Sequence of chain 2.A:
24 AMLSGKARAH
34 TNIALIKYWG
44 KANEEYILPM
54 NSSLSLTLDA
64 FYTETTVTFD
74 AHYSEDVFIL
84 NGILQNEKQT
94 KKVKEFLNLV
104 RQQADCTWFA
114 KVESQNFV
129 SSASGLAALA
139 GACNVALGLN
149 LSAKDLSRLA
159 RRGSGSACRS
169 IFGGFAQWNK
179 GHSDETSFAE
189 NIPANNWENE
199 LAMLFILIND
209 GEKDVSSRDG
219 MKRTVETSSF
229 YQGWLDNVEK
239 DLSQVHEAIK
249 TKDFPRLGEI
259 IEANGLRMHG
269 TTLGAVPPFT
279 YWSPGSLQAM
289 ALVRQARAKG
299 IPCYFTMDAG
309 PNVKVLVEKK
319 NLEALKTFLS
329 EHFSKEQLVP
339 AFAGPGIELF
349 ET

Binding-site contacts:
Ligand atom O5 contacts residue MET219 of chain 2.A at 3.4 Å.
Ligand atom O2A contacts residue SER164 of chain 2.A at 2.8 Å (h-bond).
Ligand atom O2A contacts residue GLY163 of chain 2.A at 3.7 Å.
Ligand atom O6 contacts residue SER215 of chain 2.A at 3.7 Å.
Ligand atom O3B contacts residue ARG216 of chain 2.A at 2.6 Å (salt-bridge).
Ligand atom O6 contacts residue TYR41 of chain 2.A at 3.8 Å.
Ligand atom O3B contacts residue LYS44 of chain 2.A at 2.7 Å (salt-bridge).
Ligand atom O1 contacts residue ARG167 of chain 2.A at 2.9 Å (salt-bridge).
Ligand atom O2 contacts residue ALA37 of chain 2.A at 3.1 Å.
Ligand atom O2B contacts residue SER162 of chain 2.A at 3.9 Å.
Ligand atom O1 contacts residue ALA37 of chain 2.A at 3.7 Å.
Ligand atom O1B contacts residue GLY163 of chain 2.A at 3.8 Å.
Ligand atom O2B contacts residue TYR41 of chain 2.A at 2.6 Å (h-bond).
Ligand atom O1A contacts residue LYS95 of chain 2.A at 3.6 Å (salt-bridge).
Ligand atom O1A contacts residue SER215 of chain 2.A at 2.6 Å (h-bond).
Ligand atom O1 contacts residue SER164 of chain 2.A at 3.7 Å.
Ligand atom C1 contacts residue ARG167 of chain 2.A at 3.5 Å.
Ligand atom O1B contacts residue LYS95 of chain 2.A at 2.8 Å (salt-bridge).
Ligand atom C4 contacts residue TYR41 of chain 2.A at 3.5 Å (hydrophobic).
Ligand atom PB contacts residue ARG216 of chain 2.A at 3.7 Å.
Ligand atom O6 contacts residue MET219 of chain 2.A at 3.6 Å.
Ligand atom PB contacts residue LYS44 of chain 2.A at 3.6 Å.
Ligand atom O2A contacts residue SER162 of chain 2.A at 3.0 Å (h-bond).
Ligand atom O1B contacts residue ARG216 of chain 2.A at 3.0 Å (salt-bridge).
Ligand atom PB contacts residue LYS95 of chain 2.A at 3.9 Å.
Ligand atom O2 contacts residue TYR41 of chain 2.A at 2.9 Å (h-bond).
Ligand atom O2A contacts residue TYR41 of chain 2.A at 3.6 Å.
Ligand atom C1 contacts residue ALA37 of chain 2.A at 3.4 Å (hydrophobic).
Ligand atom PA contacts residue SER215 of chain 2.A at 3.6 Å.
Ligand atom O2 contacts residue ARG167 of chain 2.A at 2.9 Å (salt-bridge).
Ligand atom C2 contacts residue ASP306 of chain 2.A at 3.8 Å.
Ligand atom O2B contacts residue LYS44 of chain 2.A at 3.4 Å (salt-bridge).
Ligand atom O5 contacts residue TYR41 of chain 2.A at 3.6 Å.
Ligand atom PB contacts residue TYR41 of chain 2.A at 3.7 Å.
Ligand atom O3A contacts residue ASP306 of chain 2.A at 3.6 Å.
Ligand atom C1 contacts residue TYR41 of chain 2.A at 3.8 Å (hydrophobic).
Ligand atom O2B contacts residue GLY163 of chain 2.A at 2.8 Å (h-bond).
Ligand atom C2 contacts residue TYR41 of chain 2.A at 3.4 Å (hydrophobic).
Ligand atom O1B contacts residue SER162 of chain 2.A at 2.9 Å (h-bond).
Ligand atom O5 contacts residue SER215 of chain 2.A at 3.7 Å.

A protein and the small-molecule ligand that binds it are described below.
Small molecule (SMILES): C[C@@](O)(CCO[P](=O)(O)OP(=O)(O)O)CC(=O)O